Sequence of chain 47.E:
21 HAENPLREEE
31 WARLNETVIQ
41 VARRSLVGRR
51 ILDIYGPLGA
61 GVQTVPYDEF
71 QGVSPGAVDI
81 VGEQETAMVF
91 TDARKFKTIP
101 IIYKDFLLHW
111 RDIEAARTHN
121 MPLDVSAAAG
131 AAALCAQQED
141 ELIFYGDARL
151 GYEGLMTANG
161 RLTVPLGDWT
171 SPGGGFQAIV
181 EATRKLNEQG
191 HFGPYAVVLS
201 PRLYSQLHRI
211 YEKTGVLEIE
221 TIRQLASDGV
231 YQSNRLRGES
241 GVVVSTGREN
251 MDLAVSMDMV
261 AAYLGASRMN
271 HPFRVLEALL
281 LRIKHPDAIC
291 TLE

Binding-site contacts:
Ligand atom CD contacts residue LEU52 of chain 47.E at 3.3 Å (hydrophobic).
Ligand atom NH2 contacts residue THR246 of chain 47.E at 3.0 Å (h-bond).
Ligand atom CA contacts residue ASP258 of chain 47.E at 3.7 Å.
Ligand atom NE contacts residue ARG50 of chain 47.E at 3.1 Å (salt-bridge).
Ligand atom CD contacts residue ARG50 of chain 47.E at 3.3 Å.
Ligand atom N contacts residue ARG49 of chain 47.E at 3.5 Å (salt-bridge).
Ligand atom NH1 contacts residue ASP53 of chain 47.E at 3.0 Å (salt-bridge).
Ligand atom NH2 contacts residue ASP228 of chain 47.E at 2.7 Å (salt-bridge).
Ligand atom CB contacts residue ARG49 of chain 47.E at 3.5 Å.
Ligand atom OG1 contacts residue ASP258 of chain 47.E at 3.3 Å.
Ligand atom CZ contacts residue THR246 of chain 47.E at 3.3 Å.
Ligand atom NH1 contacts residue THR246 of chain 47.E at 3.2 Å (h-bond).
Ligand atom O contacts residue ILE39 of chain 47.E at 3.7 Å.
Ligand atom N contacts residue ASP258 of chain 47.E at 3.2 Å (salt-bridge).
Ligand atom O contacts residue ARG50 of chain 47.E at 3.4 Å.
Ligand atom O contacts residue ARG43 of chain 47.E at 2.8 Å (salt-bridge).
Ligand atom N contacts residue PRO57 of chain 47.E at 3.5 Å.
Ligand atom CA contacts residue ASP258 of chain 47.E at 3.6 Å.
Ligand atom N contacts residue ASP258 of chain 47.E at 2.8 Å (salt-bridge).
Ligand atom CD2 contacts residue ASP258 of chain 47.E at 3.4 Å.
Ligand atom CG contacts residue PRO57 of chain 47.E at 3.7 Å (hydrophobic).
Ligand atom C contacts residue ASP258 of chain 47.E at 3.7 Å.
Ligand atom OG1 contacts residue MET259 of chain 47.E at 2.6 Å (h-bond).
Ligand atom CD2 contacts residue ARG50 of chain 47.E at 3.6 Å.
Ligand atom CB contacts residue ASP258 of chain 47.E at 3.5 Å.
Ligand atom C contacts residue ARG43 of chain 47.E at 3.7 Å.
Ligand atom CG2 contacts residue ASP258 of chain 47.E at 3.5 Å.
Ligand atom O contacts residue ARG43 of chain 47.E at 2.8 Å (salt-bridge).
Ligand atom C contacts residue ARG49 of chain 47.E at 3.6 Å.
Ligand atom O contacts residue ARG49 of chain 47.E at 3.1 Å (salt-bridge).
Ligand atom CB contacts residue ARG49 of chain 47.E at 3.7 Å.
Ligand atom CB contacts residue MET259 of chain 47.E at 3.6 Å (hydrophobic).
Ligand atom N contacts residue ARG49 of chain 47.E at 3.6 Å (salt-bridge).
Ligand atom CB contacts residue ASP258 of chain 47.E at 3.7 Å.
Ligand atom CG2 contacts residue MET259 of chain 47.E at 3.7 Å (hydrophobic).
Ligand atom CD2 contacts residue ARG43 of chain 47.E at 3.6 Å.
Ligand atom N contacts residue ARG49 of chain 47.E at 3.7 Å.
Ligand atom N contacts residue ASP258 of chain 47.E at 3.2 Å (salt-bridge).
Ligand atom CG2 contacts residue ALA42 of chain 47.E at 3.8 Å (hydrophobic).
Ligand atom CA contacts residue ASP258 of chain 47.E at 3.7 Å.

A protein and the small-molecule ligand that binds it are described below.
Small molecule (SMILES): CC(C)C[C@H](NC(=O)CN)C(=O)N[C@H](C(=O)N[C@H](C(=O)NCC(=O)N[C@@H](CO)C(=O)N[C@@H](CC(C)C)C(=O)N[C@@H](CCCN=C(N)N)C(=O)NCC=O)C(C)C)[C@@H](C)O